Sequence of chain 1.B:
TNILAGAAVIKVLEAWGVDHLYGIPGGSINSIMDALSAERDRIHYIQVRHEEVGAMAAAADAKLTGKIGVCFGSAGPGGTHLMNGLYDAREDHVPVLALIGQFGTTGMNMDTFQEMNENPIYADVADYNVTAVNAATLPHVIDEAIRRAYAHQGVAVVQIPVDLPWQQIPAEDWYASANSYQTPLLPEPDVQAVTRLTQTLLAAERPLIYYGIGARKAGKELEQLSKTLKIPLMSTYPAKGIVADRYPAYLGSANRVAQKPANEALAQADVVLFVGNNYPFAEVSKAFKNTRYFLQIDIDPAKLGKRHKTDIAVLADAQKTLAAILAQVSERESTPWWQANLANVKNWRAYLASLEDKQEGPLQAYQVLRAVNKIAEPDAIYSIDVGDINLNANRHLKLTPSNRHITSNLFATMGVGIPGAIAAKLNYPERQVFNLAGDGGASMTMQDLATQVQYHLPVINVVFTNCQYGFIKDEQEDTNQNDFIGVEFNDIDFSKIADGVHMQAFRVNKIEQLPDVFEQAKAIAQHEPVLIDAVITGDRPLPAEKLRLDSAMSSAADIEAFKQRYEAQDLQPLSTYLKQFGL

Sequence of chain 2.B:
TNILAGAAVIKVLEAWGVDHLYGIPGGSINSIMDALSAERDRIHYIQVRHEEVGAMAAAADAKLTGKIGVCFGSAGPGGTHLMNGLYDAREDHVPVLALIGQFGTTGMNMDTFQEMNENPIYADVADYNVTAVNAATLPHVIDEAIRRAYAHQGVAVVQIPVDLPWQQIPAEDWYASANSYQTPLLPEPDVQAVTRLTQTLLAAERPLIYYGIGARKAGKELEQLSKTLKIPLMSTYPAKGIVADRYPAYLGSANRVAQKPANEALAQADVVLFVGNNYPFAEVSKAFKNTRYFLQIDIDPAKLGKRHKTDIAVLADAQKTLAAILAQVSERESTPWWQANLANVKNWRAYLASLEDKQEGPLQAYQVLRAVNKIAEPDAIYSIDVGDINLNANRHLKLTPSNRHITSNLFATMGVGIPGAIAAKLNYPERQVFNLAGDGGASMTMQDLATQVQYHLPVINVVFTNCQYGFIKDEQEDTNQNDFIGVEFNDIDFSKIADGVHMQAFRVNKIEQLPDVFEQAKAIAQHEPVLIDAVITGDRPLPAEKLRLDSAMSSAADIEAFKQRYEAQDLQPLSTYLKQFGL

A protein and the small-molecule ligand that binds it are described below.
Small molecule (SMILES): CC(=O)C(=O)O

Binding-site contacts:
Ligand atom C contacts residue ARG264 of chain 1.B at 3.5 Å.
Ligand atom CB contacts residue PHE121 of chain 2.B at 3.4 Å (hydrophobic).
Ligand atom C contacts residue ASN263 of chain 1.B at 3.8 Å.
Ligand atom O3 contacts residue FAD1 of chain 1.V at 3.1 Å (h-bond).
Ligand atom CB contacts residue PHE479 of chain 1.B at 4.1 Å (hydrophobic).
Ligand atom O contacts residue PHE479 of chain 1.B at 4.3 Å.
Ligand atom CA contacts residue PHE479 of chain 1.B at 4.0 Å (hydrophobic).
Ligand atom O contacts residue GLU483 of chain 1.B at 4.0 Å.
Ligand atom CB contacts residue FAD1 of chain 1.V at 3.8 Å.
Ligand atom O3 contacts residue PHE289 of chain 1.B at 4.0 Å.
Ligand atom OXT contacts residue PHE289 of chain 1.B at 3.8 Å.
Ligand atom O3 contacts residue PHE479 of chain 1.B at 3.9 Å.
Ligand atom CB contacts residue PHE289 of chain 1.B at 3.9 Å (hydrophobic).
Ligand atom CA contacts residue ARG264 of chain 1.B at 4.0 Å.
Ligand atom C contacts residue PHE289 of chain 1.B at 4.4 Å (hydrophobic).
Ligand atom O3 contacts residue ARG264 of chain 1.B at 3.5 Å.
Ligand atom OXT contacts residue ASN263 of chain 1.B at 3.0 Å (h-bond).
Ligand atom CA contacts residue ASN263 of chain 1.B at 3.8 Å.
Ligand atom O contacts residue ARG264 of chain 1.B at 2.9 Å (salt-bridge).
Ligand atom CA contacts residue PHE289 of chain 1.B at 3.9 Å (hydrophobic).
Ligand atom O3 contacts residue ASN263 of chain 1.B at 3.5 Å (h-bond).
Ligand atom OXT contacts residue ARG264 of chain 1.B at 4.0 Å.
Ligand atom CA contacts residue FAD1 of chain 1.V at 3.9 Å.
Ligand atom O3 contacts residue VAL265 of chain 1.B at 4.2 Å.